A protein and the small-molecule ligand that binds it are described below.
Small molecule (SMILES): Cc1cc(/N=N/c2ccccc2C(=O)O)ccc1O

Sequence of chain 4.A:
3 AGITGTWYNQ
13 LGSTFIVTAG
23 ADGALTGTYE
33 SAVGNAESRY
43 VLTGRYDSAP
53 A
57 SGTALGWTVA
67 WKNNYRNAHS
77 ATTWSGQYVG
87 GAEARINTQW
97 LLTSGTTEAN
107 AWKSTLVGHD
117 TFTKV

Sequence of chain 1.B:
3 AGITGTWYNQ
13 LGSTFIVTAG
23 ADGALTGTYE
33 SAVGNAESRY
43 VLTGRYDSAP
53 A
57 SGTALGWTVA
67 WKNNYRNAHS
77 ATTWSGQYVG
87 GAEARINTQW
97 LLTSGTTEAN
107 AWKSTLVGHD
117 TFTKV

Binding-site contacts:
Ligand atom C1' contacts residue TRP67 of chain 4.A at 3.8 Å (hydrophobic).
Ligand atom O contacts residue VAL35 of chain 4.A at 3.7 Å.
Ligand atom O4' contacts residue ALA38 of chain 4.A at 3.2 Å (h-bond).
Ligand atom OXT contacts residue TYR31 of chain 4.A at 2.8 Å (h-bond).
Ligand atom C contacts residue TYR31 of chain 4.A at 3.7 Å (hydrophobic).
Ligand atom N1' contacts residue TRP67 of chain 4.A at 3.8 Å.
Ligand atom C contacts residue SER15 of chain 4.A at 3.3 Å.
Ligand atom C2' contacts residue TRP67 of chain 4.A at 3.8 Å (hydrophobic).
Ligand atom N1 contacts residue SER33 of chain 4.A at 3.8 Å.
Ligand atom C3 contacts residue ASP116 of chain 4.A at 3.3 Å.
Ligand atom C3' contacts residue ALA38 of chain 4.A at 3.8 Å (hydrophobic).
Ligand atom C1 contacts residue TRP67 of chain 4.A at 3.9 Å (hydrophobic).
Ligand atom C contacts residue SER33 of chain 4.A at 3.5 Å.
Ligand atom C1' contacts residue VAL35 of chain 4.A at 3.6 Å (hydrophobic).
Ligand atom O4' contacts residue ASN37 of chain 4.A at 2.4 Å (h-bond).
Ligand atom C3 contacts residue TRP80 of chain 4.A at 3.8 Å (hydrophobic).
Ligand atom C4' contacts residue ALA38 of chain 4.A at 3.9 Å (hydrophobic).
Ligand atom C2' contacts residue SER33 of chain 4.A at 3.4 Å.
Ligand atom C5 contacts residue TRP96 of chain 4.A at 3.5 Å (hydrophobic).
Ligand atom C6 contacts residue THR78 of chain 4.A at 3.6 Å.
Ligand atom N1 contacts residue TRP67 of chain 4.A at 3.3 Å.
Ligand atom CM3 contacts residue ASN37 of chain 4.A at 3.7 Å.
Ligand atom C5' contacts residue ASN37 of chain 4.A at 3.6 Å.
Ligand atom O contacts residue SER15 of chain 4.A at 3.4 Å (h-bond).
Ligand atom C3' contacts residue ASN37 of chain 4.A at 3.8 Å.
Ligand atom C4' contacts residue ASN37 of chain 4.A at 3.2 Å.
Ligand atom CM3 contacts residue SER33 of chain 4.A at 3.9 Å.
Ligand atom O contacts residue TYR31 of chain 4.A at 3.8 Å.
Ligand atom C3' contacts residue TRP67 of chain 4.A at 3.8 Å (hydrophobic).
Ligand atom C2' contacts residue VAL35 of chain 4.A at 2.8 Å (hydrophobic).
Ligand atom C4 contacts residue ASP116 of chain 4.A at 3.3 Å.
Ligand atom CM3 contacts residue VAL35 of chain 4.A at 3.4 Å (hydrophobic).
Ligand atom C3' contacts residue VAL35 of chain 4.A at 3.2 Å (hydrophobic).
Ligand atom OXT contacts residue ASN11 of chain 4.A at 3.2 Å (h-bond).
Ligand atom O contacts residue SER33 of chain 4.A at 2.3 Å (h-bond).
Ligand atom O4' contacts residue ALA74 of chain 4.A at 3.4 Å.
Ligand atom CM3 contacts residue ALA38 of chain 4.A at 2.6 Å (hydrophobic).
Ligand atom OXT contacts residue SER15 of chain 4.A at 2.5 Å (h-bond).
Ligand atom C4 contacts residue TRP96 of chain 4.A at 3.4 Å (hydrophobic).
Ligand atom CM3 contacts residue TRP67 of chain 4.A at 3.8 Å (hydrophobic).